Sequence of chain 1.D:
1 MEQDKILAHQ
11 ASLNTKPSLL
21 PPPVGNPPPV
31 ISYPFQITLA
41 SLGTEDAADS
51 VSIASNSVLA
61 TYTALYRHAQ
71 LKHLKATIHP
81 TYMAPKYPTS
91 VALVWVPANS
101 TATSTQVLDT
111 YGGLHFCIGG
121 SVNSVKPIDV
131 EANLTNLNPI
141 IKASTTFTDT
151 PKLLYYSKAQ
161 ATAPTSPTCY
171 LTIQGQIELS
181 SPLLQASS

Sequence of chain 1.C:
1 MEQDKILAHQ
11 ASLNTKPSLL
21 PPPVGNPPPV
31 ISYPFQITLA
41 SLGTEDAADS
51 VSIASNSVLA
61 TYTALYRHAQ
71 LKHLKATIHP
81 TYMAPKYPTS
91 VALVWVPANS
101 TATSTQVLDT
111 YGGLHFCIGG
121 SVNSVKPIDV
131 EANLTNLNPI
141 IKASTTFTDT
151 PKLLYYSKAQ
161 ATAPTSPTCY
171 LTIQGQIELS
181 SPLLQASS

Binding-site contacts:
Ligand atom O3' contacts residue GLU131 of chain 1.C at 2.8 Å (salt-bridge).
Ligand atom C5 contacts residue GLY112 of chain 1.C at 2.6 Å.
Ligand atom O4' contacts residue VAL94 of chain 1.C at 2.7 Å.
Ligand atom C2 contacts residue LEU93 of chain 1.C at 2.0 Å (hydrophobic).
Ligand atom C4 contacts residue VAL107 of chain 1.C at 2.6 Å (hydrophobic).
Ligand atom N3 contacts residue LEU114 of chain 1.C at 2.9 Å (h-bond).
Ligand atom C5 contacts residue GLY113 of chain 1.C at 1.2 Å.
Ligand atom N3 contacts residue VAL107 of chain 1.C at 2.9 Å.
Ligand atom O4' contacts residue TRP95 of chain 1.C at 2.8 Å (h-bond).
Ligand atom C1' contacts residue TRP95 of chain 1.C at 2.4 Å (hydrophobic).
Ligand atom C6 contacts residue GLY113 of chain 1.C at 1.8 Å.
Ligand atom C4 contacts residue GLY113 of chain 1.C at 1.2 Å.
Ligand atom N1 contacts residue GLY112 of chain 1.C at 2.9 Å (h-bond).
Ligand atom O4 contacts residue VAL107 of chain 1.C at 1.8 Å.
Ligand atom O2 contacts residue LEU93 of chain 1.C at 1.9 Å (h-bond).
Ligand atom OP1 contacts residue ASN136 of chain 1.C at 2.4 Å (h-bond).
Ligand atom C6 contacts residue TYR111 of chain 1.C at 3.1 Å (hydrophobic).
Ligand atom O4 contacts residue GLU131 of chain 1.C at 2.6 Å (salt-bridge).
Ligand atom C5 contacts residue THR110 of chain 1.C at 2.9 Å.
Ligand atom C5 contacts residue VAL94 of chain 1.C at 2.5 Å (hydrophobic).
Ligand atom C6 contacts residue GLY112 of chain 1.C at 2.2 Å.
Ligand atom C4 contacts residue LEU114 of chain 1.C at 2.8 Å (hydrophobic).
Ligand atom C1' contacts residue VAL94 of chain 1.C at 2.6 Å (hydrophobic).
Ligand atom O4 contacts residue GLY113 of chain 1.C at 2.0 Å.
Ligand atom N3 contacts residue VAL94 of chain 1.C at 2.3 Å.
Ligand atom N3 contacts residue GLY113 of chain 1.C at 2.1 Å.
Ligand atom C2 contacts residue VAL94 of chain 1.C at 1.7 Å (hydrophobic).
Ligand atom O2' contacts residue TRP95 of chain 1.C at 2.5 Å.
Ligand atom O5' contacts residue ASN133 of chain 1.C at 2.9 Å (h-bond).
Ligand atom O4 contacts residue LEU114 of chain 1.C at 2.8 Å (h-bond).
Ligand atom N3 contacts residue LEU93 of chain 1.C at 1.6 Å (h-bond).
Ligand atom C2 contacts residue GLY113 of chain 1.C at 2.8 Å.
Ligand atom C4' contacts residue TRP95 of chain 1.C at 3.0 Å (hydrophobic).
Ligand atom C4 contacts residue LEU93 of chain 1.C at 2.9 Å (hydrophobic).
Ligand atom O2 contacts residue VAL94 of chain 1.C at 1.5 Å.
Ligand atom N1 contacts residue VAL94 of chain 1.C at 1.9 Å.
Ligand atom C6 contacts residue VAL94 of chain 1.C at 1.8 Å (hydrophobic).
Ligand atom C4 contacts residue VAL94 of chain 1.C at 2.8 Å (hydrophobic).
Ligand atom OP2 contacts residue ASN133 of chain 1.C at 2.5 Å.
Ligand atom N1 contacts residue GLY113 of chain 1.C at 2.8 Å.

This small molecule binds to this protein.
Small molecule (SMILES): O=c1ccn([C@@H]2O[C@H](CO[P](=O)(O)O[C@H]3[C@@H](O)[C@H](n4ccc(=O)[nH]c4=O)O[C@@H]3COP(=O)(O)O)[C@@H](O)[C@H]2O)c(=O)[nH]1